Sequence of chain 1.B:
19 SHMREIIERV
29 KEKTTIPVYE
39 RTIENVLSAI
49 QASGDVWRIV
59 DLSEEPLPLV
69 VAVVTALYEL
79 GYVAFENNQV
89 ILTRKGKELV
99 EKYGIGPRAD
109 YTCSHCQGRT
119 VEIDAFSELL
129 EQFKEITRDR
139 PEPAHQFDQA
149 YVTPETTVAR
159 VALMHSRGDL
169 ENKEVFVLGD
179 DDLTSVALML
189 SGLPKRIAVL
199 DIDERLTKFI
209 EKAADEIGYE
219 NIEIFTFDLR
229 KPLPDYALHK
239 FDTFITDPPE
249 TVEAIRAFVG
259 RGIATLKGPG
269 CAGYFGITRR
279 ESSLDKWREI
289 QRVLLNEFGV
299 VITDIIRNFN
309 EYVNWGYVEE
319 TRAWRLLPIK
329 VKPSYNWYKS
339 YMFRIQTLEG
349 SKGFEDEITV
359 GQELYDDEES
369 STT

Binding-site contacts:
Ligand atom C1' contacts residue ASP199 of chain 1.B at 3.6 Å.
Ligand atom S5' contacts residue PHE145 of chain 1.B at 3.7 Å.
Ligand atom N6 contacts residue ASP226 of chain 1.B at 2.7 Å (salt-bridge).
Ligand atom O2' contacts residue ASP199 of chain 1.B at 2.6 Å (salt-bridge).
Ligand atom C5 contacts residue PHE256 of chain 1.B at 3.6 Å (hydrophobic).
Ligand atom C5 contacts residue ILE200 of chain 1.B at 3.6 Å (hydrophobic).
Ligand atom O2' contacts residue GLN147 of chain 1.B at 2.8 Å (h-bond).
Ligand atom C2' contacts residue PHE145 of chain 1.B at 3.7 Å (hydrophobic).
Ligand atom O3' contacts residue ASP178 of chain 1.B at 3.4 Å (salt-bridge).
Ligand atom O3' contacts residue LEU204 of chain 1.B at 3.4 Å.
Ligand atom C6 contacts residue LEU227 of chain 1.B at 3.7 Å (hydrophobic).
Ligand atom N7 contacts residue TYR363 of chain 1.B at 2.7 Å (h-bond).
Ligand atom C2' contacts residue ASP199 of chain 1.B at 3.6 Å.
Ligand atom C2 contacts residue PHE225 of chain 1.B at 3.2 Å (hydrophobic).
Ligand atom C6 contacts residue ASP226 of chain 1.B at 3.6 Å.
Ligand atom C2 contacts residue ILE200 of chain 1.B at 3.5 Å (hydrophobic).
Ligand atom O4' contacts residue PHE256 of chain 1.B at 3.6 Å.
Ligand atom O3' contacts residue ASP199 of chain 1.B at 2.5 Å (salt-bridge).
Ligand atom C3' contacts residue ASP179 of chain 1.B at 3.7 Å.
Ligand atom C3' contacts residue ASP199 of chain 1.B at 3.5 Å.
Ligand atom C2 contacts residue LEU227 of chain 1.B at 3.5 Å (hydrophobic).
Ligand atom N3 contacts residue ILE200 of chain 1.B at 3.4 Å (h-bond).
Ligand atom S5' contacts residue B5L1 of chain 1.G at 3.5 Å.
Ligand atom O3' contacts residue ASP179 of chain 1.B at 2.9 Å (salt-bridge).
Ligand atom S5' contacts residue ASP146 of chain 1.B at 3.4 Å (salt-bridge).
Ligand atom C8 contacts residue TYR363 of chain 1.B at 3.6 Å (hydrophobic).
Ligand atom N6 contacts residue ARG228 of chain 1.B at 3.6 Å (salt-bridge).
Ligand atom N1 contacts residue ASP226 of chain 1.B at 3.5 Å.
Ligand atom O2' contacts residue PHE145 of chain 1.B at 3.7 Å.
Ligand atom C5' contacts residue B5L1 of chain 1.G at 3.6 Å.
Ligand atom N1 contacts residue PHE225 of chain 1.B at 3.5 Å (h-bond).
Ligand atom N1 contacts residue LEU227 of chain 1.B at 2.8 Å (h-bond).
Ligand atom N6 contacts residue LEU362 of chain 1.B at 3.6 Å.
Ligand atom CS contacts residue PRO247 of chain 1.B at 3.6 Å (hydrophobic).
Ligand atom C4 contacts residue ILE200 of chain 1.B at 3.5 Å (hydrophobic).
Ligand atom C5' contacts residue ASP245 of chain 1.B at 3.4 Å.
Ligand atom C8 contacts residue PHE145 of chain 1.B at 3.5 Å (hydrophobic).
Ligand atom O4' contacts residue GLY177 of chain 1.B at 3.7 Å.
Ligand atom C4 contacts residue PHE256 of chain 1.B at 3.7 Å (hydrophobic).
Ligand atom C5 contacts residue TYR363 of chain 1.B at 3.7 Å (hydrophobic).

The small molecule below binds the protein below.
Small molecule (SMILES): CSC[C@H]1O[C@@H](n2cnc3c(N)ncnc32)[C@H](O)[C@@H]1O